Sequence of chain 1.Z:
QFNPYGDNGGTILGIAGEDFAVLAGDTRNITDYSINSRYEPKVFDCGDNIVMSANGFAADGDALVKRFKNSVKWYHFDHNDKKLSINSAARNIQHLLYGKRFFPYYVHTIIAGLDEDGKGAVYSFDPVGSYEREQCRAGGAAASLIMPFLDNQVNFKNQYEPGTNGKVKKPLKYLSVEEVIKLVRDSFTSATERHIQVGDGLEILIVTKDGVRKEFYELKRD

Sequence of chain 1.Y:
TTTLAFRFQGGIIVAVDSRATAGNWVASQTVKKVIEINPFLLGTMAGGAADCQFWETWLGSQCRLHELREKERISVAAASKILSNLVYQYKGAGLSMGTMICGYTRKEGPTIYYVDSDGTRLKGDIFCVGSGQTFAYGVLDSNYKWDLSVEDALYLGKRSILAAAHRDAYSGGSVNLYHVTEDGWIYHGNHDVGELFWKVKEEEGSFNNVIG

A protein and the small-molecule ligand that binds it are described below.
Small molecule (SMILES): CC(=O)N[C@@H](CC(C)C)C(=O)N[C@@H](C)C(=O)N[C@@H](CC(=O)O)[C@@H](O)[C@H](C)CO

Binding-site contacts:
Ligand atom CB contacts residue GLY47 of chain 1.Y at 3.7 Å.
Ligand atom CA contacts residue GLY47 of chain 1.Y at 3.2 Å.
Ligand atom CD2 contacts residue ALA27 of chain 1.Y at 3.4 Å (hydrophobic).
Ligand atom O contacts residue THR1 of chain 1.Y at 3.5 Å (h-bond).
Ligand atom N contacts residue ASP126 of chain 1.Z at 3.3 Å (salt-bridge).
Ligand atom O contacts residue ALA20 of chain 1.Y at 3.3 Å.
Ligand atom C contacts residue LYS33 of chain 1.Y at 3.7 Å.
Ligand atom CD2 contacts residue THR21 of chain 1.Y at 3.7 Å.
Ligand atom C3 contacts residue THR21 of chain 1.Y at 3.9 Å.
Ligand atom CB contacts residue THR1 of chain 1.Y at 2.7 Å.
Ligand atom C3 contacts residue TYR170 of chain 1.Y at 3.6 Å (hydrophobic).
Ligand atom C contacts residue THR1 of chain 1.Y at 1.4 Å.
Ligand atom OD1 contacts residue LYS33 of chain 1.Y at 3.5 Å.
Ligand atom N contacts residue THR21 of chain 1.Y at 3.1 Å (h-bond).
Ligand atom CA contacts residue GLY47 of chain 1.Y at 3.7 Å.
Ligand atom O contacts residue THR21 of chain 1.Y at 3.3 Å (h-bond).
Ligand atom CA contacts residue THR1 of chain 1.Y at 2.3 Å.
Ligand atom OD1 contacts residue ARG19 of chain 1.Y at 3.8 Å.
Ligand atom CH3 contacts residue ASP126 of chain 1.Z at 3.5 Å.
Ligand atom O contacts residue ALA46 of chain 1.Y at 3.8 Å.
Ligand atom C2 contacts residue TYR170 of chain 1.Y at 3.9 Å (hydrophobic).
Ligand atom CB contacts residue GLY47 of chain 1.Y at 3.6 Å.
Ligand atom C contacts residue THR21 of chain 1.Y at 3.8 Å.
Ligand atom OD1 contacts residue VAL31 of chain 1.Y at 3.8 Å.
Ligand atom O contacts residue GLY48 of chain 1.Y at 3.9 Å.
Ligand atom O contacts residue THR21 of chain 1.Y at 3.3 Å (h-bond).
Ligand atom O contacts residue GLY47 of chain 1.Y at 2.9 Å (h-bond).
Ligand atom N contacts residue THR1 of chain 1.Y at 3.6 Å (h-bond).
Ligand atom C1 contacts residue MES1 of chain 1.SA at 3.2 Å.
Ligand atom C3 contacts residue ARG19 of chain 1.Y at 3.3 Å.
Ligand atom C1 contacts residue THR1 of chain 1.Y at 2.5 Å.
Ligand atom CG contacts residue LYS33 of chain 1.Y at 3.8 Å.
Ligand atom N contacts residue GLY47 of chain 1.Y at 2.7 Å (h-bond).
Ligand atom C2 contacts residue THR1 of chain 1.Y at 1.5 Å.
Ligand atom CA contacts residue THR21 of chain 1.Y at 3.6 Å.
Ligand atom C3 contacts residue THR1 of chain 1.Y at 2.5 Å.
Ligand atom O contacts residue ALA49 of chain 1.Y at 3.1 Å (h-bond).
Ligand atom C contacts residue GLY47 of chain 1.Y at 3.4 Å.
Ligand atom O contacts residue MES1 of chain 1.SA at 3.2 Å (h-bond).
Ligand atom O contacts residue THR1 of chain 1.Y at 2.2 Å (h-bond).